Sequence of chain 4.A:
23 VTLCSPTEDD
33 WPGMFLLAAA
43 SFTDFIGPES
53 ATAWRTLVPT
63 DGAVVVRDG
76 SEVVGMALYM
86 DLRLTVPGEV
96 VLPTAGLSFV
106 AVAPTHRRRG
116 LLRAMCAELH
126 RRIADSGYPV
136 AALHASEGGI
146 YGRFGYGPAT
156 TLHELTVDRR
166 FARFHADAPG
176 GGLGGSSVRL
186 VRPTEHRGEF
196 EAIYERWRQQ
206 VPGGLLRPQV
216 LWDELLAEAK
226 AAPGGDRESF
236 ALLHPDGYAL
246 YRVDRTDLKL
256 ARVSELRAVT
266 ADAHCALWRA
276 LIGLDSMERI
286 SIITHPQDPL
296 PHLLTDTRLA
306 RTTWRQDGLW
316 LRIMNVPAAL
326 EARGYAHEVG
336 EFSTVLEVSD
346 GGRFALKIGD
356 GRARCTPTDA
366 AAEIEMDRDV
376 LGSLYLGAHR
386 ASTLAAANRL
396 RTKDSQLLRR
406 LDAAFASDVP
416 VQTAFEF

The small molecule below binds the protein below.
Small molecule (SMILES): Cc1ccc(C(=O)C[n+]2ccn3cccc3c2-c2ccc(F)cc2)cc1

Binding-site contacts:
Ligand atom C14 contacts residue GLU421 of chain 4.A at 3.9 Å.
Ligand atom C21 contacts residue PHE104 of chain 4.A at 3.7 Å (hydrophobic).
Ligand atom C5 contacts residue PHE422 of chain 4.A at 3.7 Å (hydrophobic).
Ligand atom C20 contacts residue ALA53 of chain 4.A at 3.6 Å (hydrophobic).
Ligand atom C13 contacts residue TRP56 of chain 4.A at 3.8 Å (hydrophobic).
Ligand atom C14 contacts residue PHE422 of chain 4.A at 3.7 Å (hydrophobic).
Ligand atom F contacts residue PHE104 of chain 4.A at 3.4 Å.
Ligand atom C19 contacts residue ALA53 of chain 4.A at 3.9 Å (hydrophobic).
Ligand atom C1 contacts residue PHE422 of chain 4.A at 3.3 Å (hydrophobic).
Ligand atom C16 contacts residue SER103 of chain 4.A at 3.8 Å.
Ligand atom C6 contacts residue PHE104 of chain 4.A at 3.6 Å (hydrophobic).
Ligand atom C7 contacts residue PHE104 of chain 4.A at 3.7 Å (hydrophobic).
Ligand atom C16 contacts residue TRP56 of chain 4.A at 3.9 Å (hydrophobic).
Ligand atom C4 contacts residue SER103 of chain 4.A at 3.8 Å.
Ligand atom C15 contacts residue TRP56 of chain 4.A at 3.8 Å (hydrophobic).
Ligand atom C5 contacts residue COA1 of chain 4.B at 3.8 Å.
Ligand atom C20 contacts residue PHE104 of chain 4.A at 3.6 Å (hydrophobic).
Ligand atom N contacts residue PHE422 of chain 4.A at 3.5 Å (h-bond).
Ligand atom C10 contacts residue ASP46 of chain 4.A at 3.4 Å.
Ligand atom C1 contacts residue SER103 of chain 4.A at 3.5 Å.
Ligand atom C14 contacts residue TRP56 of chain 4.A at 3.4 Å (hydrophobic).
Ligand atom C20 contacts residue TRP56 of chain 4.A at 3.7 Å (hydrophobic).
Ligand atom C13 contacts residue GLU421 of chain 4.A at 3.3 Å.
Ligand atom C18 contacts residue TRP56 of chain 4.A at 3.8 Å (hydrophobic).
Ligand atom C5 contacts residue SER103 of chain 4.A at 3.7 Å.
Ligand atom F contacts residue PHE44 of chain 4.A at 3.8 Å.
Ligand atom C10 contacts residue GLU421 of chain 4.A at 3.8 Å.
Ligand atom C19 contacts residue ARG57 of chain 4.A at 3.9 Å.
Ligand atom C19 contacts residue LEU83 of chain 4.A at 3.8 Å (hydrophobic).
Ligand atom C15 contacts residue PHE104 of chain 4.A at 3.9 Å (hydrophobic).
Ligand atom O contacts residue ILE48 of chain 4.A at 3.5 Å.
Ligand atom C3 contacts residue PHE422 of chain 4.A at 3.8 Å (hydrophobic).
Ligand atom C11 contacts residue GLU421 of chain 4.A at 3.3 Å.
Ligand atom F contacts residue VAL105 of chain 4.A at 3.8 Å.
Ligand atom C4 contacts residue PHE422 of chain 4.A at 3.2 Å (hydrophobic).
Ligand atom F contacts residue COA1 of chain 4.B at 3.2 Å.
Ligand atom C21 contacts residue TRP56 of chain 4.A at 3.8 Å (hydrophobic).
Ligand atom C12 contacts residue GLU421 of chain 4.A at 3.7 Å.
Ligand atom C6 contacts residue SER103 of chain 4.A at 3.8 Å.
Ligand atom C17 contacts residue TRP56 of chain 4.A at 3.9 Å (hydrophobic).